A protein and the small-molecule ligand that binds it are described below.
Small molecule (SMILES): CC(=O)N[C@H]1[C@H](O[C@H]2[C@H](O[C@@H]3O[C@@H](C)[C@@H](O)[C@@H](O)[C@@H]3O)[C@@H](NC(C)=O)CO[C@@H]2CO)O[C@H](CO)[C@@H](O)[C@@H]1O

Sequence of chain 1.B:
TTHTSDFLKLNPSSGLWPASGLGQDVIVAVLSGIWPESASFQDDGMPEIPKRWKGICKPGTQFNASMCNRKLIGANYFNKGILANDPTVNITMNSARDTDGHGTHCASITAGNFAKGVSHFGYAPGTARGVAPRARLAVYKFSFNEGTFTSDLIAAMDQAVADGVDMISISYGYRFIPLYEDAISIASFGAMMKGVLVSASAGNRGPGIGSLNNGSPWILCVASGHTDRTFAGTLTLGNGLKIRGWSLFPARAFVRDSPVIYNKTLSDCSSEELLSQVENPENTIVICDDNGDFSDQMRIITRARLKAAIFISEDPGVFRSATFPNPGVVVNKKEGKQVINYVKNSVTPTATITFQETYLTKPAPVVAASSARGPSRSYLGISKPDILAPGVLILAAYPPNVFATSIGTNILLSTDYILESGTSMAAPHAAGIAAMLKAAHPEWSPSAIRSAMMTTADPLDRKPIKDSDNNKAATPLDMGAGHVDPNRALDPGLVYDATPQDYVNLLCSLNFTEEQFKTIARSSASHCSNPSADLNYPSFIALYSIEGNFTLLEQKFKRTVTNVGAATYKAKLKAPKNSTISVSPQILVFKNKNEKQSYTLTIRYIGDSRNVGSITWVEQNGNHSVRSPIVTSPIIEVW

Binding-site contacts:
Ligand atom C7 contacts residue ASN91 of chain 1.B at 3.2 Å.
Ligand atom C4 contacts residue ASN91 of chain 1.B at 4.1 Å.
Ligand atom O5 contacts residue ASN91 of chain 1.B at 2.4 Å (h-bond).
Ligand atom N2 contacts residue THR89 of chain 1.B at 4.2 Å.
Ligand atom C1 contacts residue ASN91 of chain 1.B at 1.4 Å.
Ligand atom C5 contacts residue ASN91 of chain 1.B at 3.7 Å.
Ligand atom C8 contacts residue THR89 of chain 1.B at 4.0 Å.
Ligand atom C2 contacts residue ASN91 of chain 1.B at 2.2 Å.
Ligand atom N2 contacts residue ASN91 of chain 1.B at 2.6 Å (h-bond).
Ligand atom C3 contacts residue ASN91 of chain 1.B at 3.6 Å.
Ligand atom O7 contacts residue ASN91 of chain 1.B at 3.3 Å (h-bond).
Ligand atom C8 contacts residue ASN91 of chain 1.B at 4.4 Å.